Sequence of chain 1.B:
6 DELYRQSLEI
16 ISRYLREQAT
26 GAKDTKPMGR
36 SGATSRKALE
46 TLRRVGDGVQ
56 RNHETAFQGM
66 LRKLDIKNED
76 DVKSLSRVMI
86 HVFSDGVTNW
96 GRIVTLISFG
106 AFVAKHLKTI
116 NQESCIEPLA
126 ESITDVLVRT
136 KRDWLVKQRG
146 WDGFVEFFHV

This protein binds this small molecule.
Small molecule (SMILES): O=C(O)c1ccc(-c2cccc3c(CCCOc4cccc5ccccc45)c(C(=O)O)nn23)cc1

Binding-site contacts:
Ligand atom C35 contacts residue LEU101 of chain 1.B at 3.7 Å (hydrophobic).
Ligand atom O24 contacts residue ARG97 of chain 1.B at 2.9 Å (salt-bridge).
Ligand atom C18 contacts residue THR100 of chain 1.B at 3.5 Å.
Ligand atom C10 contacts residue PHE104 of chain 1.B at 3.6 Å (hydrophobic).
Ligand atom C11 contacts residue PHE62 of chain 1.B at 3.7 Å (hydrophobic).
Ligand atom C21 contacts residue LEU101 of chain 1.B at 3.9 Å (hydrophobic).
Ligand atom N16 contacts residue THR100 of chain 1.B at 3.8 Å.
Ligand atom C1 contacts residue ALA61 of chain 1.B at 3.5 Å (hydrophobic).
Ligand atom C19 contacts residue ARG97 of chain 1.B at 3.4 Å.
Ligand atom C35 contacts residue PHE104 of chain 1.B at 3.8 Å (hydrophobic).
Ligand atom C29 contacts residue LEU69 of chain 1.B at 3.6 Å (hydrophobic).
Ligand atom C34 contacts residue LEU101 of chain 1.B at 3.6 Å (hydrophobic).
Ligand atom O25 contacts residue VAL87 of chain 1.B at 3.6 Å.
Ligand atom C20 contacts residue LEU101 of chain 1.B at 3.7 Å (hydrophobic).
Ligand atom O23 contacts residue LEU101 of chain 1.B at 3.6 Å.
Ligand atom C2 contacts residue ALA61 of chain 1.B at 3.5 Å (hydrophobic).
Ligand atom C22 contacts residue MET84 of chain 1.B at 3.8 Å (hydrophobic).
Ligand atom C30 contacts residue PHE104 of chain 1.B at 3.5 Å (hydrophobic).
Ligand atom C15 contacts residue PHE104 of chain 1.B at 3.8 Å (hydrophobic).
Ligand atom C27 contacts residue MET84 of chain 1.B at 3.7 Å (hydrophobic).
Ligand atom C17 contacts residue THR100 of chain 1.B at 3.5 Å.
Ligand atom C17 contacts residue VAL87 of chain 1.B at 3.9 Å (hydrophobic).
Ligand atom C5 contacts residue ALA61 of chain 1.B at 3.7 Å (hydrophobic).
Ligand atom C3 contacts residue ALA61 of chain 1.B at 3.8 Å (hydrophobic).
Ligand atom C10 contacts residue PHE62 of chain 1.B at 3.8 Å (hydrophobic).
Ligand atom C14 contacts residue THR100 of chain 1.B at 3.7 Å.
Ligand atom N13 contacts residue THR100 of chain 1.B at 3.8 Å.
Ligand atom O23 contacts residue MET84 of chain 1.B at 3.8 Å.
Ligand atom C33 contacts residue ILE128 of chain 1.B at 3.9 Å (hydrophobic).
Ligand atom C29 contacts residue PHE104 of chain 1.B at 3.7 Å (hydrophobic).
Ligand atom C21 contacts residue PHE88 of chain 1.B at 3.8 Å (hydrophobic).
Ligand atom C32 contacts residue PHE104 of chain 1.B at 3.8 Å (hydrophobic).
Ligand atom C22 contacts residue VAL87 of chain 1.B at 3.7 Å (hydrophobic).
Ligand atom C31 contacts residue MET84 of chain 1.B at 3.7 Å (hydrophobic).
Ligand atom C31 contacts residue PHE104 of chain 1.B at 3.5 Å (hydrophobic).
Ligand atom C26 contacts residue MET84 of chain 1.B at 3.6 Å (hydrophobic).
Ligand atom C34 contacts residue GLY105 of chain 1.B at 3.8 Å.
Ligand atom O25 contacts residue ARG97 of chain 1.B at 2.9 Å (salt-bridge).
Ligand atom O25 contacts residue PHE88 of chain 1.B at 3.6 Å.
Ligand atom C34 contacts residue ILE128 of chain 1.B at 3.7 Å (hydrophobic).